Binding-site contacts:
Ligand atom C8 contacts residue THR168 of chain 2.A at 3.6 Å.
Ligand atom C2 contacts residue ASN166 of chain 2.A at 2.0 Å.
Ligand atom O6 contacts residue LYS164 of chain 2.A at 4.3 Å.
Ligand atom N2 contacts residue ASN166 of chain 2.A at 2.5 Å (h-bond).
Ligand atom C1 contacts residue ASN166 of chain 2.A at 1.4 Å.
Ligand atom C7 contacts residue ASN166 of chain 2.A at 3.4 Å.
Ligand atom O7 contacts residue ASN166 of chain 2.A at 3.7 Å.
Ligand atom O5 contacts residue ASN166 of chain 2.A at 2.4 Å (h-bond).
Ligand atom C4 contacts residue ASN166 of chain 2.A at 4.0 Å.
Ligand atom O3 contacts residue ASN166 of chain 2.A at 4.4 Å.
Ligand atom C8 contacts residue THR241 of chain 2.A at 3.3 Å.
Ligand atom C8 contacts residue ASN166 of chain 2.A at 4.4 Å.
Ligand atom C5 contacts residue ASN166 of chain 2.A at 3.7 Å.
Ligand atom C3 contacts residue ASN166 of chain 2.A at 3.5 Å.
Ligand atom C7 contacts residue THR241 of chain 2.A at 4.2 Å.

This small molecule binds to this protein.
Small molecule (SMILES): CC(=O)N[C@@H]1[C@@H](O)[C@H](O)[C@@H](CO)O[C@H]1O

Sequence of chain 2.A:
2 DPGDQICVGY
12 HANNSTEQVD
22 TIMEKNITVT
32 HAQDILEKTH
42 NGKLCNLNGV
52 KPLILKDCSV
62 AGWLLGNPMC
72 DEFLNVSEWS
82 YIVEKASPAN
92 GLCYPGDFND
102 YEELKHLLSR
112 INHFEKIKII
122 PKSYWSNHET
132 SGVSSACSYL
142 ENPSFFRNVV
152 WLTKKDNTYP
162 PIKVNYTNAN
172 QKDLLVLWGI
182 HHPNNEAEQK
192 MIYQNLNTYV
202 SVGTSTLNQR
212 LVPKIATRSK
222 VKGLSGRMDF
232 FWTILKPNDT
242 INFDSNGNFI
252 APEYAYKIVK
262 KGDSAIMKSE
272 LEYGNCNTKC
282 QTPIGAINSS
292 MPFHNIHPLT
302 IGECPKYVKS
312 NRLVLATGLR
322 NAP